Binding-site contacts:
Ligand atom O3' contacts residue SER109 of chain 1.C at 3.3 Å.
Ligand atom OP1 contacts residue NA1 of chain 1.F at 2.5 Å (h-bond).
Ligand atom N3 contacts residue DA2 of chain 1.A at 2.4 Å (h-bond).
Ligand atom N3 contacts residue DG6 of chain 1.A at 2.8 Å (h-bond).
Ligand atom C2 contacts residue DT3 of chain 1.A at 2.9 Å.
Ligand atom C6 contacts residue DC1 of chain 1.A at 3.4 Å.
Ligand atom OP1 contacts residue ILE106 of chain 1.C at 3.1 Å (h-bond).
Ligand atom C2 contacts residue DC4 of chain 1.A at 3.3 Å.
Ligand atom N1 contacts residue DC1 of chain 1.A at 2.5 Å (h-bond).
Ligand atom OP2 contacts residue GLY107 of chain 1.C at 3.1 Å.
Ligand atom C2 contacts residue DG6 of chain 1.A at 3.1 Å.
Ligand atom O4 contacts residue DA2 of chain 1.A at 2.8 Å (h-bond).
Ligand atom N2 contacts residue LYS234 of chain 1.C at 3.4 Å (salt-bridge).
Ligand atom O6 contacts residue DC1 of chain 1.A at 2.8 Å (h-bond).
Ligand atom O6 contacts residue DC4 of chain 1.A at 3.0 Å (h-bond).
Ligand atom N2 contacts residue DT5 of chain 1.A at 3.2 Å (h-bond).
Ligand atom N6 contacts residue DT5 of chain 1.A at 2.9 Å (h-bond).
Ligand atom N1 contacts residue DT3 of chain 1.A at 2.5 Å (h-bond).
Ligand atom C4 contacts residue DA2 of chain 1.A at 3.0 Å.
Ligand atom OP2 contacts residue SER109 of chain 1.C at 2.7 Å (h-bond).
Ligand atom OP1 contacts residue GLY105 of chain 1.C at 2.5 Å (h-bond).
Ligand atom N2 contacts residue DC4 of chain 1.A at 2.4 Å (h-bond).
Ligand atom O5' contacts residue GLY107 of chain 1.C at 3.4 Å.
Ligand atom N1 contacts residue DC4 of chain 1.A at 2.7 Å (h-bond).
Ligand atom N4 contacts residue DT5 of chain 1.A at 3.1 Å (h-bond).
Ligand atom OP1 contacts residue ALA110 of chain 1.C at 3.0 Å.
Ligand atom O2 contacts residue DA2 of chain 1.A at 3.2 Å.
Ligand atom C2 contacts residue DC1 of chain 1.A at 3.1 Å.
Ligand atom N6 contacts residue DA2 of chain 1.A at 3.0 Å (h-bond).
Ligand atom O6 contacts residue DT3 of chain 1.A at 3.2 Å (h-bond).
Ligand atom N2 contacts residue DC1 of chain 1.A at 2.3 Å (h-bond).
Ligand atom OP1 contacts residue VAL103 of chain 1.C at 3.2 Å (h-bond).
Ligand atom O2 contacts residue DG6 of chain 1.A at 2.3 Å (h-bond).
Ligand atom OP2 contacts residue PRO108 of chain 1.C at 2.9 Å (h-bond).
Ligand atom P contacts residue GLY107 of chain 1.C at 3.3 Å.
Ligand atom N1 contacts residue DT5 of chain 1.A at 3.0 Å (h-bond).
Ligand atom N6 contacts residue DT3 of chain 1.A at 3.1 Å (h-bond).
Ligand atom OP1 contacts residue GLY107 of chain 1.C at 2.8 Å (h-bond).
Ligand atom N1 contacts residue DG6 of chain 1.A at 3.3 Å (h-bond).
Ligand atom C2 contacts residue DG6 of chain 1.A at 3.2 Å.

Sequence of chain 1.C:
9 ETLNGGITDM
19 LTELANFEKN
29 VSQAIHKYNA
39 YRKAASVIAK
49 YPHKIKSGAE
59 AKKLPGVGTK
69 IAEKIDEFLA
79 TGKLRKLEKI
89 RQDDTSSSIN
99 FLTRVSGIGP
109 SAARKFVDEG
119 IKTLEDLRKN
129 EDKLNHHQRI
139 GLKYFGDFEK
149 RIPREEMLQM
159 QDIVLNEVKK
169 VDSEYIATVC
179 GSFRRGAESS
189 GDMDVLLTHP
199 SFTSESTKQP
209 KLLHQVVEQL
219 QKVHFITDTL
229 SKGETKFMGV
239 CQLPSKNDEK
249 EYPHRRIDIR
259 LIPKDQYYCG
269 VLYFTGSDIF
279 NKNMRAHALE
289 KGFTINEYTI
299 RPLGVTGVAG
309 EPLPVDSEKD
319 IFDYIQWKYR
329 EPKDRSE

This protein binds this small molecule.
Small molecule (SMILES): Cc1cn([C@H]2C[C@H](O[P](=O)(O)OC[C@H]3O[C@@H](n4cnc5c(=O)nc(N)[nH]c54)C[C@@H]3O)[C@@H](CO[P](=O)(O)O[C@H]3C[C@H](n4cnc5c(N)ncnc54)O[C@@H]3CO[P](=O)(O)O[C@H]3C[C@H](n4cnc5c(=O)nc(N)[nH]c54)O[C@@H]3CO[P](=O)(O)O[C@H]3C[C@H](n4cnc5c(N)ncnc54)O[C@@H]3CO[P](=O)(O)O[C@H]3C[C@H](n4ccc(N)nc4=O)O[C@@H]3COP(=O)(O)O)O2)c(=O)[nH]c1=O